A protein and the small-molecule ligand that binds it are described below.
Small molecule (SMILES): N=c1ccn([C@H]2C[C@H](O[P](=O)(O)OC[C@H]3O[C@@H](n4cnc5c(N)ncnc54)C[C@@H]3O[P](=O)(O)OC[C@H]3O[C@@H](n4cnc5c(N)ncnc54)C[C@@H]3O[P](=O)(O)OC[C@H]3O[C@@H](n4cnc5c(N)ncnc54)C[C@@H]3O)[C@@H](COP(=O)=O)O2)c(=O)[nH]1

Binding-site contacts:
Ligand atom N1 contacts residue TRP60 of chain 57.A at 3.5 Å.
Ligand atom N3 contacts residue TRP60 of chain 57.A at 3.0 Å.
Ligand atom P contacts residue GLN137 of chain 57.A at 3.5 Å.
Ligand atom O3' contacts residue PRO276 of chain 57.A at 3.4 Å.
Ligand atom O4' contacts residue TRP60 of chain 57.A at 4.2 Å.
Ligand atom O5' contacts residue PRO276 of chain 57.A at 2.8 Å.
Ligand atom P contacts residue PRO276 of chain 57.A at 3.8 Å.
Ligand atom C2' contacts residue TRP60 of chain 57.A at 4.1 Å (hydrophobic).
Ligand atom C1' contacts residue GLN137 of chain 57.A at 4.0 Å.
Ligand atom P contacts residue ASN139 of chain 57.A at 3.7 Å.
Ligand atom O3' contacts residue TRP60 of chain 57.A at 4.4 Å.
Ligand atom C3' contacts residue GLN137 of chain 57.A at 2.6 Å.
Ligand atom C2 contacts residue TRP60 of chain 57.A at 3.4 Å (hydrophobic).
Ligand atom C6 contacts residue TRP60 of chain 57.A at 3.4 Å (hydrophobic).
Ligand atom N9 contacts residue TRP60 of chain 57.A at 3.8 Å.
Ligand atom OP2 contacts residue ARG534 of chain 57.A at 3.6 Å.
Ligand atom C2' contacts residue GLN137 of chain 57.A at 2.9 Å.
Ligand atom O3' contacts residue GLN137 of chain 57.A at 2.0 Å (h-bond).
Ligand atom OP1 contacts residue ASN139 of chain 57.A at 3.1 Å (h-bond).
Ligand atom OP2 contacts residue ASN139 of chain 57.A at 3.3 Å (h-bond).
Ligand atom OP1 contacts residue PRO276 of chain 57.A at 3.1 Å.
Ligand atom OP1 contacts residue GLN137 of chain 57.A at 4.4 Å.
Ligand atom C8 contacts residue TRP60 of chain 57.A at 4.4 Å (hydrophobic).
Ligand atom O5' contacts residue TRP60 of chain 57.A at 3.8 Å.
Ligand atom N7 contacts residue TRP60 of chain 57.A at 3.9 Å.
Ligand atom O5' contacts residue GLN137 of chain 57.A at 4.3 Å.
Ligand atom C5 contacts residue TRP60 of chain 57.A at 3.8 Å (hydrophobic).
Ligand atom OP1 contacts residue ASN275 of chain 57.A at 4.5 Å.
Ligand atom C4 contacts residue TRP60 of chain 57.A at 3.5 Å (hydrophobic).
Ligand atom OP2 contacts residue TRP60 of chain 57.A at 4.4 Å.
Ligand atom N6 contacts residue GLY57 of chain 57.A at 3.7 Å.
Ligand atom C3' contacts residue PRO276 of chain 57.A at 3.2 Å (hydrophobic).
Ligand atom OP2 contacts residue GLN137 of chain 57.A at 3.8 Å.
Ligand atom C1' contacts residue TRP60 of chain 57.A at 3.5 Å (hydrophobic).
Ligand atom C5' contacts residue PRO276 of chain 57.A at 3.7 Å (hydrophobic).
Ligand atom OP2 contacts residue PRO276 of chain 57.A at 3.9 Å.
Ligand atom C4' contacts residue PRO276 of chain 57.A at 3.7 Å (hydrophobic).
Ligand atom C4' contacts residue GLN137 of chain 57.A at 4.1 Å.
Ligand atom N6 contacts residue TRP60 of chain 57.A at 3.0 Å.
Ligand atom N6 contacts residue ASP58 of chain 57.A at 4.3 Å.

Sequence of chain 57.A:
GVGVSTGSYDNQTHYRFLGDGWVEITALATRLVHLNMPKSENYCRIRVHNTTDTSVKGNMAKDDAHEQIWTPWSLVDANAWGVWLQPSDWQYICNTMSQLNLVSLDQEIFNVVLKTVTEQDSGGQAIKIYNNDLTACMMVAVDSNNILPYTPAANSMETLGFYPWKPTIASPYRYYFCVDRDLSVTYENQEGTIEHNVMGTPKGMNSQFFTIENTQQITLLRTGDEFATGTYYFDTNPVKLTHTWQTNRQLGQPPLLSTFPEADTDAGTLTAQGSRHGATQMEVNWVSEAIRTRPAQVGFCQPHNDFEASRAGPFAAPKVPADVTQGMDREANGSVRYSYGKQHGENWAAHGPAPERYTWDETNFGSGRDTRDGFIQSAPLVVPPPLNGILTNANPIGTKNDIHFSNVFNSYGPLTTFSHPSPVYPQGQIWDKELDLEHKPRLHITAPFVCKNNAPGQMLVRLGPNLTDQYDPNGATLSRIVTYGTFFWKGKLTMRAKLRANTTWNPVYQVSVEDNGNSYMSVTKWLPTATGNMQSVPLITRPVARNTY